A small-molecule ligand and the protein it binds are described below.
Small molecule (SMILES): CC(C)[C@](O)(c1ccc2cc(OC(F)F)c(OC(F)F)cc2c1)c1c[nH]nn1

Binding-site contacts:
Ligand atom N27 contacts residue ALA284 of chain 1.D at 3.6 Å.
Ligand atom F20 contacts residue ASN184 of chain 1.D at 3.4 Å.
Ligand atom N28 contacts residue ALA284 of chain 1.D at 3.5 Å.
Ligand atom C08 contacts residue ALA284 of chain 1.D at 3.5 Å (hydrophobic).
Ligand atom C13 contacts residue ASP280 of chain 1.D at 3.9 Å.
Ligand atom F14 contacts residue ALA87 of chain 1.D at 3.2 Å.
Ligand atom C03 contacts residue ILE353 of chain 1.D at 3.6 Å (hydrophobic).
Ligand atom C18 contacts residue GLY283 of chain 1.D at 3.9 Å.
Ligand atom C23 contacts residue VAL464 of chain 1.D at 3.7 Å (hydrophobic).
Ligand atom F20 contacts residue GLY283 of chain 1.D at 2.7 Å.
Ligand atom F19 contacts residue ASN184 of chain 1.D at 2.9 Å.
Ligand atom C25 contacts residue THR288 of chain 1.D at 2.8 Å.
Ligand atom C25 contacts residue ALA284 of chain 1.D at 3.8 Å (hydrophobic).
Ligand atom F15 contacts residue GLY279 of chain 1.D at 3.6 Å.
Ligand atom C01 contacts residue ALA349 of chain 1.D at 3.7 Å (hydrophobic).
Ligand atom C18 contacts residue ILE188 of chain 1.D at 3.6 Å (hydrophobic).
Ligand atom N26 contacts residue HEM1 of chain 1.K at 2.7 Å.
Ligand atom C02 contacts residue ILE353 of chain 1.D at 3.6 Å (hydrophobic).
Ligand atom C06 contacts residue ALA284 of chain 1.D at 3.9 Å (hydrophobic).
Ligand atom F15 contacts residue ASP280 of chain 1.D at 2.7 Å.
Ligand atom O05 contacts residue VAL465 of chain 1.D at 3.4 Å.
Ligand atom C21 contacts residue GLY283 of chain 1.D at 3.8 Å.
Ligand atom C01 contacts residue ILE353 of chain 1.D at 3.6 Å (hydrophobic).
Ligand atom C22 contacts residue ALA284 of chain 1.D at 3.9 Å (hydrophobic).
Ligand atom C08 contacts residue PHE96 of chain 1.D at 3.9 Å (hydrophobic).
Ligand atom F15 contacts residue ALA87 of chain 1.D at 3.5 Å.
Ligand atom C03 contacts residue VAL464 of chain 1.D at 3.2 Å (hydrophobic).
Ligand atom C13 contacts residue ARG221 of chain 1.D at 3.4 Å.
Ligand atom O17 contacts residue ILE187 of chain 1.D at 3.5 Å.
Ligand atom F15 contacts residue ARG221 of chain 1.D at 3.0 Å.
Ligand atom C07 contacts residue ALA284 of chain 1.D at 3.4 Å (hydrophobic).
Ligand atom N27 contacts residue HEM1 of chain 1.K at 2.1 Å.
Ligand atom F19 contacts residue ILE188 of chain 1.D at 3.5 Å.
Ligand atom C13 contacts residue ALA87 of chain 1.D at 3.4 Å (hydrophobic).
Ligand atom C09 contacts residue ALA284 of chain 1.D at 3.8 Å (hydrophobic).
Ligand atom O05 contacts residue VAL464 of chain 1.D at 2.9 Å (h-bond).
Ligand atom F14 contacts residue PHE96 of chain 1.D at 3.8 Å.
Ligand atom N28 contacts residue HEM1 of chain 1.K at 3.3 Å.
Ligand atom N26 contacts residue ALA284 of chain 1.D at 3.9 Å.
Ligand atom N26 contacts residue THR288 of chain 1.D at 3.4 Å (h-bond).

Sequence of chain 1.D:
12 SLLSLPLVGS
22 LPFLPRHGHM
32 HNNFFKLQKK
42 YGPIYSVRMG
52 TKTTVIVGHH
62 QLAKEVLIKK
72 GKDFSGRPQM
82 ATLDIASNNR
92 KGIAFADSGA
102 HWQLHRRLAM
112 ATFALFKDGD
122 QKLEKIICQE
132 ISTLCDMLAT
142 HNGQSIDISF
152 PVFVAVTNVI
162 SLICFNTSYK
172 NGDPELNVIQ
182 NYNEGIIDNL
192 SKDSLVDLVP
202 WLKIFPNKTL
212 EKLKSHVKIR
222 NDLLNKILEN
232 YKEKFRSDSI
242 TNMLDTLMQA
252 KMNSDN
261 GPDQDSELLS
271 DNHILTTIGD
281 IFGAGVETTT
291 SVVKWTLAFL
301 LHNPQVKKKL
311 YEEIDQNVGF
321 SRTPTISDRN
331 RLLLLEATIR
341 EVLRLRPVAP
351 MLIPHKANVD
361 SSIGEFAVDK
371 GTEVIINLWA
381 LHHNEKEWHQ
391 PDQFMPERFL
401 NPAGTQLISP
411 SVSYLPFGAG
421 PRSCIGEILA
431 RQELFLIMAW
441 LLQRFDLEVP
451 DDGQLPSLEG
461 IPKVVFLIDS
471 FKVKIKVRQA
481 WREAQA